Sequence of chain 6.A:
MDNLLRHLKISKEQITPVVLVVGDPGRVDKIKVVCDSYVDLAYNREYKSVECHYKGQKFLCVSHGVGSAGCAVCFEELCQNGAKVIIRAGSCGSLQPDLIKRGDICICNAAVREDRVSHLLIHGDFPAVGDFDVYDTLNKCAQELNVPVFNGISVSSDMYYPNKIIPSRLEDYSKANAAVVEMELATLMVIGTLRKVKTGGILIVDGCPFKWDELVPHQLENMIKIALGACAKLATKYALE

Binding-site contacts:
Ligand atom N3 contacts residue MET183 of chain 6.A at 3.5 Å.
Ligand atom N7 contacts residue GLY93 of chain 6.A at 3.5 Å (h-bond).
Ligand atom O3' contacts residue VAL66 of chain 6.A at 3.8 Å.
Ligand atom C8 contacts residue GLY93 of chain 6.A at 4.0 Å.
Ligand atom C8 contacts residue ASP206 of chain 6.A at 3.1 Å.
Ligand atom O3' contacts residue MET183 of chain 6.A at 4.0 Å.
Ligand atom C1' contacts residue SER91 of chain 6.A at 3.2 Å.
Ligand atom C4' contacts residue ARG45 of chain 3.A at 3.9 Å.
Ligand atom C6 contacts residue TYR160 of chain 6.A at 4.0 Å (hydrophobic).
Ligand atom C4 contacts residue VAL181 of chain 6.A at 3.9 Å (hydrophobic).
Ligand atom C6 contacts residue VAL181 of chain 6.A at 3.8 Å (hydrophobic).
Ligand atom O6 contacts residue PRO209 of chain 6.A at 3.9 Å.
Ligand atom O4' contacts residue SER91 of chain 6.A at 2.9 Å (h-bond).
Ligand atom N3 contacts residue GLU182 of chain 6.A at 3.8 Å.
Ligand atom N7 contacts residue ASP206 of chain 6.A at 3.8 Å.
Ligand atom C8 contacts residue SER91 of chain 6.A at 3.6 Å.
Ligand atom C5 contacts residue VAL181 of chain 6.A at 3.9 Å (hydrophobic).
Ligand atom O6 contacts residue TRP212 of chain 6.A at 3.3 Å.
Ligand atom C5' contacts residue TYR160 of chain 6.A at 3.8 Å (hydrophobic).
Ligand atom N3 contacts residue VAL181 of chain 6.A at 4.0 Å.
Ligand atom N7 contacts residue CYS92 of chain 6.A at 3.6 Å.
Ligand atom C8 contacts residue CYS92 of chain 6.A at 3.7 Å (hydrophobic).
Ligand atom C5' contacts residue HIS7 of chain 3.A at 3.5 Å.
Ligand atom C5 contacts residue GLY93 of chain 6.A at 3.8 Å.
Ligand atom O2' contacts residue GLU182 of chain 6.A at 3.9 Å.
Ligand atom O3' contacts residue GLU184 of chain 6.A at 3.0 Å (salt-bridge).
Ligand atom C2 contacts residue TYR160 of chain 6.A at 3.7 Å (hydrophobic).
Ligand atom C6 contacts residue TRP212 of chain 6.A at 4.0 Å (hydrophobic).
Ligand atom C2 contacts residue MET183 of chain 6.A at 3.8 Å (hydrophobic).
Ligand atom N1 contacts residue VAL181 of chain 6.A at 3.8 Å.
Ligand atom O6 contacts residue VAL181 of chain 6.A at 3.8 Å.
Ligand atom O5' contacts residue ARG45 of chain 3.A at 3.6 Å.
Ligand atom C3' contacts residue MET183 of chain 6.A at 3.5 Å (hydrophobic).
Ligand atom C2' contacts residue MET183 of chain 6.A at 3.7 Å (hydrophobic).
Ligand atom O5' contacts residue HIS7 of chain 3.A at 2.8 Å (h-bond).
Ligand atom O2' contacts residue MET183 of chain 6.A at 3.3 Å (h-bond).
Ligand atom N1 contacts residue TYR160 of chain 6.A at 3.9 Å.
Ligand atom O2' contacts residue GLU184 of chain 6.A at 2.9 Å (salt-bridge).
Ligand atom N3 contacts residue TYR160 of chain 6.A at 3.9 Å.
Ligand atom N9 contacts residue SER91 of chain 6.A at 3.9 Å.

Sequence of chain 3.A:
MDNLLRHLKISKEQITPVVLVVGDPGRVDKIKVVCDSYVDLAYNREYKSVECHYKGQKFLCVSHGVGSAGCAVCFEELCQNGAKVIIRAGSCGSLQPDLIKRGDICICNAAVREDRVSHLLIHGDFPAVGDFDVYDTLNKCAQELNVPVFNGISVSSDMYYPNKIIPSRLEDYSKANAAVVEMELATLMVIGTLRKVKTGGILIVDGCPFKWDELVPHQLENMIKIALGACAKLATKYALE

The protein below binds the small molecule below.
Small molecule (SMILES): O=c1[nH]cnc2c1ncn2[C@@H]1O[C@H](CO)[C@@H](O)[C@H]1O